Sequence of chain 1.A:
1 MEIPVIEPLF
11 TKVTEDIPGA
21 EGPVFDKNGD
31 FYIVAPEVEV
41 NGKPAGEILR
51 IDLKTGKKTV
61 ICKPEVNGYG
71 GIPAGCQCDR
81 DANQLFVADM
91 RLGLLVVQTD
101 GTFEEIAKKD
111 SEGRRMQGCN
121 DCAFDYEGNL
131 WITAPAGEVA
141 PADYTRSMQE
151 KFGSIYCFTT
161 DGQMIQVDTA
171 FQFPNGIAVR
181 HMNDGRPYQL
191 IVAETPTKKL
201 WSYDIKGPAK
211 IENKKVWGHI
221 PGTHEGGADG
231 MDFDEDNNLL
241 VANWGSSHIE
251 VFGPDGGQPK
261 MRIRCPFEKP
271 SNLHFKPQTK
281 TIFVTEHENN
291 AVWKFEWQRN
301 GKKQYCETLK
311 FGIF

The protein below binds the small molecule below.
Small molecule (SMILES): COCCOC

Binding-site contacts:
Ligand atom O1 contacts residue TRP297 of chain 1.A at 4.0 Å.
Ligand atom O2 contacts residue PRO8 of chain 1.A at 3.7 Å.
Ligand atom O2 contacts residue GLU296 of chain 1.A at 2.7 Å (salt-bridge).
Ligand atom C1 contacts residue TRP297 of chain 1.A at 2.7 Å (hydrophobic).
Ligand atom C1 contacts residue GLU296 of chain 1.A at 3.8 Å.
Ligand atom C4 contacts residue PRO8 of chain 1.A at 3.2 Å (hydrophobic).
Ligand atom C2 contacts residue GLU296 of chain 1.A at 4.2 Å.
Ligand atom C3 contacts residue GLU296 of chain 1.A at 3.9 Å.
Ligand atom C4 contacts residue TRP297 of chain 1.A at 4.2 Å (hydrophobic).
Ligand atom C4 contacts residue GLU296 of chain 1.A at 2.1 Å.
Ligand atom C1 contacts residue GLN298 of chain 1.A at 4.4 Å.
Ligand atom C1 contacts residue LYS280 of chain 1.A at 4.1 Å.
Ligand atom C4 contacts residue PHE295 of chain 1.A at 4.4 Å (hydrophobic).